The protein below binds the small molecule below.
Small molecule (SMILES): CCO/N=C/c1ccc(OCCCCCN2CCN(c3ccncc3)C2=O)cc1

Sequence of chain 3.C:
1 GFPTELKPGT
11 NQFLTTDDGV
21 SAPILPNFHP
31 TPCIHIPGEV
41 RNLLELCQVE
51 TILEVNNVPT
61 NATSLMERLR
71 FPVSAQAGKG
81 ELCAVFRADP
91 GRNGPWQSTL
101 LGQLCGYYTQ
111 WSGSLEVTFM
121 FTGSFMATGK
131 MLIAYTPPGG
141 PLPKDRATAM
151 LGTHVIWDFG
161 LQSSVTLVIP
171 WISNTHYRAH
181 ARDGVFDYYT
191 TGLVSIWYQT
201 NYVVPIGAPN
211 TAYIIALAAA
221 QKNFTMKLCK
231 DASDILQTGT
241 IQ

Binding-site contacts:
Ligand atom OAB contacts residue ASP112 of chain 2.A at 3.6 Å.
Ligand atom CAC contacts residue PHE137 of chain 2.A at 3.8 Å (hydrophobic).
Ligand atom CBA contacts residue ASN228 of chain 2.A at 3.8 Å.
Ligand atom CAS contacts residue TRP203 of chain 2.A at 3.5 Å (hydrophobic).
Ligand atom CAG contacts residue ASN228 of chain 2.A at 3.2 Å.
Ligand atom CAX contacts residue TRP203 of chain 2.A at 3.5 Å (hydrophobic).
Ligand atom CAP contacts residue PHE135 of chain 2.A at 3.6 Å (hydrophobic).
Ligand atom CAA contacts residue SER178 of chain 2.A at 3.5 Å.
Ligand atom CAJ contacts residue PHE155 of chain 2.A at 3.8 Å (hydrophobic).
Ligand atom CAG contacts residue TRP203 of chain 2.A at 3.6 Å (hydrophobic).
Ligand atom CAC contacts residue PHE233 of chain 2.A at 3.9 Å (hydrophobic).
Ligand atom CAD contacts residue ASP112 of chain 2.A at 3.7 Å.
Ligand atom CAS contacts residue ASN228 of chain 2.A at 3.7 Å.
Ligand atom NBB contacts residue TRP203 of chain 2.A at 3.9 Å.
Ligand atom CAD contacts residue THR114 of chain 2.A at 3.6 Å.
Ligand atom CAR contacts residue TYR201 of chain 2.A at 3.5 Å (hydrophobic).
Ligand atom CAG contacts residue GLN202 of chain 2.A at 3.5 Å.
Ligand atom CAL contacts residue PHE155 of chain 2.A at 3.7 Å (hydrophobic).
Ligand atom CAA contacts residue VAL179 of chain 2.A at 3.3 Å (hydrophobic).
Ligand atom NAT contacts residue PHE155 of chain 2.A at 3.9 Å.
Ligand atom CAA contacts residue PRO177 of chain 2.A at 3.3 Å (hydrophobic).
Ligand atom CAS contacts residue TYR201 of chain 2.A at 3.7 Å (hydrophobic).
Ligand atom CAF contacts residue ASP112 of chain 2.A at 3.6 Å.
Ligand atom CBA contacts residue TRP203 of chain 2.A at 3.3 Å (hydrophobic).
Ligand atom CAH contacts residue PHE155 of chain 2.A at 3.7 Å (hydrophobic).
Ligand atom OAW contacts residue ILE111 of chain 2.A at 3.9 Å.
Ligand atom CAE contacts residue GLN202 of chain 2.A at 3.4 Å.
Ligand atom OAB contacts residue TRP203 of chain 2.A at 3.8 Å.
Ligand atom OAW contacts residue MET195 of chain 2.A at 3.3 Å.
Ligand atom CAA contacts residue TYR153 of chain 2.A at 3.7 Å (hydrophobic).
Ligand atom NBC contacts residue TRP203 of chain 2.A at 3.2 Å.
Ligand atom CAE contacts residue ASN228 of chain 2.A at 3.4 Å.
Ligand atom CAL contacts residue PRO177 of chain 2.A at 3.7 Å (hydrophobic).
Ligand atom CAI contacts residue VAL192 of chain 2.A at 3.9 Å (hydrophobic).
Ligand atom CAN contacts residue ILE111 of chain 2.A at 3.8 Å (hydrophobic).
Ligand atom CAF contacts residue TRP203 of chain 2.A at 3.8 Å (hydrophobic).
Ligand atom OAB contacts residue ILE113 of chain 2.A at 3.2 Å (h-bond).
Ligand atom CAI contacts residue PHE135 of chain 2.A at 3.7 Å (hydrophobic).
Ligand atom CAP contacts residue ILE111 of chain 2.A at 3.6 Å (hydrophobic).
Ligand atom CAK contacts residue PHE135 of chain 2.A at 3.6 Å (hydrophobic).

Sequence of chain 2.A:
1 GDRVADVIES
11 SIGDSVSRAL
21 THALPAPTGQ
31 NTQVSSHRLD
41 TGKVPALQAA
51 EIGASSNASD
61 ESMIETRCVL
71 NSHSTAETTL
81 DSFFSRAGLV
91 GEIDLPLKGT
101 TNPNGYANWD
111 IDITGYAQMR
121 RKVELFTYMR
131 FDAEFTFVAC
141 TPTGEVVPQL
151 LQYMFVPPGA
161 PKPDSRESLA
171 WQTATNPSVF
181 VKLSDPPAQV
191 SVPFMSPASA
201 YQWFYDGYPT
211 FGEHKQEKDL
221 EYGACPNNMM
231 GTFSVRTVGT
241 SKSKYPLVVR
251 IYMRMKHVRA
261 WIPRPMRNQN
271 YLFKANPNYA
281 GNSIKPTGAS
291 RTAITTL

Sequence of chain 2.C:
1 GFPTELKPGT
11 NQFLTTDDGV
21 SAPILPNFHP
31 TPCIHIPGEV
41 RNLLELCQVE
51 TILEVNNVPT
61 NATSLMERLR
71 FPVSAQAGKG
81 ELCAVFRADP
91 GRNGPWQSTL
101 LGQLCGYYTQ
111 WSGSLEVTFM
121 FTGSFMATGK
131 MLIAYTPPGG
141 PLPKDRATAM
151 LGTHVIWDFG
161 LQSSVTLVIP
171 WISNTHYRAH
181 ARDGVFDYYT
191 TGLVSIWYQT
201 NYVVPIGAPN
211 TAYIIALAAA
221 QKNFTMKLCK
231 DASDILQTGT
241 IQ